This small molecule binds to this protein.
Small molecule (SMILES): CC(=O)N[C@@H]1[C@@H](O)[C@H](O)[C@@H](CO)O[C@H]1O

Sequence of chain 1.A:
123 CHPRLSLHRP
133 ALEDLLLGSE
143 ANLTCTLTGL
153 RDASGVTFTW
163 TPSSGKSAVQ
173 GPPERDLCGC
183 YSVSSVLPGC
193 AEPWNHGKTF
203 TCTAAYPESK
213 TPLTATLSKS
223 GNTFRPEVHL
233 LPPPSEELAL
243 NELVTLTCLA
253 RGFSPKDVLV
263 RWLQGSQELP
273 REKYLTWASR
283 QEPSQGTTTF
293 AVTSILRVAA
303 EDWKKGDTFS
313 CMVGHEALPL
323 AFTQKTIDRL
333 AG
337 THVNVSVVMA

Binding-site contacts:
Ligand atom O3 contacts residue GLU142 of chain 1.A at 4.3 Å.
Ligand atom C2 contacts residue ASN144 of chain 1.A at 2.5 Å.
Ligand atom O5 contacts residue ASN144 of chain 1.A at 2.3 Å (h-bond).
Ligand atom C7 contacts residue GLU142 of chain 1.A at 4.2 Å.
Ligand atom N2 contacts residue ASN144 of chain 1.A at 2.5 Å (h-bond).
Ligand atom C2 contacts residue GLU142 of chain 1.A at 4.1 Å.
Ligand atom C7 contacts residue ASN144 of chain 1.A at 2.7 Å.
Ligand atom C5 contacts residue ASN144 of chain 1.A at 3.6 Å.
Ligand atom C4 contacts residue ASN144 of chain 1.A at 4.2 Å.
Ligand atom O7 contacts residue ASN144 of chain 1.A at 3.3 Å (h-bond).
Ligand atom C8 contacts residue GLU142 of chain 1.A at 3.5 Å.
Ligand atom C1 contacts residue ASN144 of chain 1.A at 1.4 Å.
Ligand atom C8 contacts residue ASN144 of chain 1.A at 3.2 Å.
Ligand atom C8 contacts residue PRO190 of chain 1.A at 3.9 Å (hydrophobic).
Ligand atom N2 contacts residue GLU142 of chain 1.A at 3.3 Å (salt-bridge).
Ligand atom C3 contacts residue ASN144 of chain 1.A at 3.8 Å.